This small molecule binds to this protein.
Small molecule (SMILES): O=S1(=O)CCN2C=CC=C(c3ccc(Oc4ccccc4)cc3)C2=N1

Sequence of chain 1.F:
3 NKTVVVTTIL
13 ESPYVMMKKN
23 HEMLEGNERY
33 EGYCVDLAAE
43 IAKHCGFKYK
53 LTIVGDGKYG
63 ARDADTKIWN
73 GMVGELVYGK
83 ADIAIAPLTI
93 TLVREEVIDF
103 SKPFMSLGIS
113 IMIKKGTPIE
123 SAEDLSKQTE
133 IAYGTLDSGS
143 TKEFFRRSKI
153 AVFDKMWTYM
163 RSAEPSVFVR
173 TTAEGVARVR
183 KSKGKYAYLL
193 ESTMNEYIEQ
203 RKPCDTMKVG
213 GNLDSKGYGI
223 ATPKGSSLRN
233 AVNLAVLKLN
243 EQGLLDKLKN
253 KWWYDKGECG

Binding-site contacts:
Ligand atom C12 contacts residue PRO105 of chain 1.E at 3.5 Å (hydrophobic).
Ligand atom C6 contacts residue PRO105 of chain 1.F at 3.3 Å (hydrophobic).
Ligand atom C7 contacts residue PRO105 of chain 1.F at 3.2 Å (hydrophobic).
Ligand atom C5 contacts residue LYS218 of chain 1.E at 3.7 Å.
Ligand atom C4 contacts residue ASN242 of chain 1.F at 3.7 Å.
Ligand atom O2 contacts residue PRO105 of chain 1.E at 3.5 Å.
Ligand atom C4 contacts residue SER217 of chain 1.E at 3.2 Å.
Ligand atom C8 contacts residue PRO105 of chain 1.F at 3.8 Å (hydrophobic).
Ligand atom C19 contacts residue SER217 of chain 1.F at 3.7 Å.
Ligand atom O2 contacts residue ILE92 of chain 1.E at 3.5 Å.
Ligand atom N1 contacts residue PRO105 of chain 1.F at 3.5 Å (h-bond).
Ligand atom C16 contacts residue PHE106 of chain 1.E at 3.5 Å (hydrophobic).
Ligand atom C13 contacts residue LYS218 of chain 1.E at 3.5 Å.
Ligand atom C16 contacts residue ASN242 of chain 1.E at 3.7 Å.
Ligand atom N2 contacts residue PRO105 of chain 1.F at 3.7 Å.
Ligand atom C18 contacts residue SER108 of chain 1.E at 3.7 Å.
Ligand atom O2 contacts residue LYS104 of chain 1.F at 3.7 Å.
Ligand atom C16 contacts residue PRO105 of chain 1.E at 3.3 Å (hydrophobic).
Ligand atom C9 contacts residue PRO105 of chain 1.F at 3.5 Å (hydrophobic).
Ligand atom N1 contacts residue SER217 of chain 1.E at 3.4 Å (h-bond).
Ligand atom C17 contacts residue PHE106 of chain 1.E at 3.4 Å (hydrophobic).
Ligand atom C7 contacts residue ASN242 of chain 1.F at 3.5 Å.
Ligand atom O1 contacts residue ILE92 of chain 1.E at 3.7 Å.
Ligand atom O2 contacts residue PRO105 of chain 1.F at 3.5 Å.
Ligand atom C10 contacts residue LYS218 of chain 1.F at 3.3 Å.
Ligand atom N1 contacts residue LYS218 of chain 1.E at 3.7 Å.
Ligand atom N2 contacts residue LYS218 of chain 1.E at 3.7 Å.
Ligand atom C15 contacts residue PRO105 of chain 1.E at 3.3 Å (hydrophobic).
Ligand atom O1 contacts residue LYS218 of chain 1.E at 3.5 Å.
Ligand atom C13 contacts residue PRO105 of chain 1.E at 3.8 Å (hydrophobic).
Ligand atom C17 contacts residue MET107 of chain 1.E at 3.8 Å (hydrophobic).
Ligand atom C3 contacts residue SER217 of chain 1.E at 3.8 Å.
Ligand atom C10 contacts residue GLY219 of chain 1.F at 3.7 Å.
Ligand atom C5 contacts residue PRO105 of chain 1.F at 3.8 Å (hydrophobic).
Ligand atom O3 contacts residue LYS218 of chain 1.F at 3.7 Å.
Ligand atom C4 contacts residue PRO105 of chain 1.F at 3.7 Å (hydrophobic).
Ligand atom C6 contacts residue LEU239 of chain 1.F at 3.8 Å (hydrophobic).
Ligand atom C18 contacts residue SER217 of chain 1.F at 3.7 Å.
Ligand atom N2 contacts residue GLY219 of chain 1.E at 3.7 Å.
Ligand atom O1 contacts residue GLY219 of chain 1.E at 3.0 Å (h-bond).

Sequence of chain 1.E:
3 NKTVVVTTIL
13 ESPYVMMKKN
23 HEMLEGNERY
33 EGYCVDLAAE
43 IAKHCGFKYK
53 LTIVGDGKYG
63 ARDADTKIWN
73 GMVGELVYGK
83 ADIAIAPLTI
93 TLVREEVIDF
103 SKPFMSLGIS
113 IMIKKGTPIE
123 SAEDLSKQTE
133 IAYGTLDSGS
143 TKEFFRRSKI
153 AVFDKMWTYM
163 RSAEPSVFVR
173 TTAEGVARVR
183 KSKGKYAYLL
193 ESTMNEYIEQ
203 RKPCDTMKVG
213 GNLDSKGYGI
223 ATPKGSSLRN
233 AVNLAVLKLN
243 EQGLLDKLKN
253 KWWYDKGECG